Binding-site contacts:
Ligand atom N2 contacts residue TYR306 of chain 1.A at 2.8 Å (h-bond).
Ligand atom C2 contacts residue TYR306 of chain 1.A at 3.8 Å (hydrophobic).
Ligand atom C7 contacts residue THR165 of chain 1.A at 4.3 Å.
Ligand atom C1 contacts residue TYR306 of chain 1.A at 3.9 Å (hydrophobic).
Ligand atom C4 contacts residue ASN308 of chain 1.A at 4.2 Å.
Ligand atom C8 contacts residue THR165 of chain 1.A at 4.2 Å.
Ligand atom C3 contacts residue ASN308 of chain 1.A at 3.8 Å.
Ligand atom O5 contacts residue ASN308 of chain 1.A at 2.4 Å (h-bond).
Ligand atom O7 contacts residue ASN308 of chain 1.A at 4.1 Å.
Ligand atom C7 contacts residue TYR306 of chain 1.A at 3.6 Å (hydrophobic).
Ligand atom C5 contacts residue ASN308 of chain 1.A at 3.7 Å.
Ligand atom C1 contacts residue ASN308 of chain 1.A at 1.4 Å.
Ligand atom C3 contacts residue TYR306 of chain 1.A at 4.2 Å (hydrophobic).
Ligand atom O7 contacts residue THR165 of chain 1.A at 3.8 Å.
Ligand atom C7 contacts residue ASN308 of chain 1.A at 3.9 Å.
Ligand atom C2 contacts residue ASN308 of chain 1.A at 2.5 Å.
Ligand atom C1 contacts residue ASP311 of chain 1.A at 4.3 Å.
Ligand atom O5 contacts residue ASP311 of chain 1.A at 4.4 Å.
Ligand atom N2 contacts residue ASN308 of chain 1.A at 2.8 Å (h-bond).
Ligand atom C8 contacts residue PRO305 of chain 1.A at 4.0 Å (hydrophobic).
Ligand atom C8 contacts residue TYR306 of chain 1.A at 3.7 Å (hydrophobic).

This small molecule binds to this protein.
Small molecule (SMILES): CC(=O)N[C@@H]1[C@@H](O)[C@H](O)[C@@H](CO)O[C@H]1O

Sequence of chain 1.A:
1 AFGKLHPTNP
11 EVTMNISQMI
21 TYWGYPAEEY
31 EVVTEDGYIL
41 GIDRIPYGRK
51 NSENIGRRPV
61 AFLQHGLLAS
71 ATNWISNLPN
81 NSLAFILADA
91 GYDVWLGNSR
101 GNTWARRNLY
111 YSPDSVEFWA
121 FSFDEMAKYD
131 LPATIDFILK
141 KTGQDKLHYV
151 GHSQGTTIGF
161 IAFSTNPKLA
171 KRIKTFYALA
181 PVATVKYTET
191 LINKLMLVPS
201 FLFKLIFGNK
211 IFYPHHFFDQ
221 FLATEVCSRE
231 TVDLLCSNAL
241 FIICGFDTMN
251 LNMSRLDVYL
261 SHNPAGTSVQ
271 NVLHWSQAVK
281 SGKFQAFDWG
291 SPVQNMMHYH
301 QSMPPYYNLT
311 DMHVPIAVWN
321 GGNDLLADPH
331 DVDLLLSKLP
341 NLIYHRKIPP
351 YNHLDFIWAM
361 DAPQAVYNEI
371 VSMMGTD